Sequence of chain 1.K:
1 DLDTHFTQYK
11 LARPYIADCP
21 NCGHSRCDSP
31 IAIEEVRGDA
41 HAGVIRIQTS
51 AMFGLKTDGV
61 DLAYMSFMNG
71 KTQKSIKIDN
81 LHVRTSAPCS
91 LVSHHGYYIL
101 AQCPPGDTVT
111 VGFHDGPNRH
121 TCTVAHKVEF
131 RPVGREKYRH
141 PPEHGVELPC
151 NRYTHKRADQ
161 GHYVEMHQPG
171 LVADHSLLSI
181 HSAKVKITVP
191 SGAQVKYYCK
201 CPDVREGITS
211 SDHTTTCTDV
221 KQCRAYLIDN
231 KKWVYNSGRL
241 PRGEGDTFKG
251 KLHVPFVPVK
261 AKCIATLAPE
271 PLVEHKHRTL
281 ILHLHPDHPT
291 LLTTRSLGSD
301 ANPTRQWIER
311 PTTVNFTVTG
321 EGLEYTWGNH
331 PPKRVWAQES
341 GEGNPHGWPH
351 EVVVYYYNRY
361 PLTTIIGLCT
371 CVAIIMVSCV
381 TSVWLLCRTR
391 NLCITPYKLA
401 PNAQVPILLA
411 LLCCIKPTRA

Binding-site contacts:
Ligand atom N2 contacts residue ASN315 of chain 1.K at 2.8 Å (h-bond).
Ligand atom C6 contacts residue ASN315 of chain 1.K at 4.5 Å.
Ligand atom O5 contacts residue ASN315 of chain 1.K at 2.4 Å (h-bond).
Ligand atom O5 contacts residue THR313 of chain 1.K at 4.3 Å.
Ligand atom C1 contacts residue VAL314 of chain 1.K at 4.4 Å (hydrophobic).
Ligand atom C3 contacts residue ASN315 of chain 1.K at 3.8 Å.
Ligand atom C1 contacts residue ASN315 of chain 1.K at 1.4 Å.
Ligand atom O7 contacts residue ASN315 of chain 1.K at 4.2 Å.
Ligand atom C5 contacts residue ASN315 of chain 1.K at 3.7 Å.
Ligand atom O5 contacts residue VAL314 of chain 1.K at 3.8 Å.
Ligand atom C6 contacts residue THR313 of chain 1.K at 4.5 Å.
Ligand atom C2 contacts residue ASN315 of chain 1.K at 2.5 Å.
Ligand atom C7 contacts residue ASN315 of chain 1.K at 3.3 Å.
Ligand atom C8 contacts residue ASN315 of chain 1.K at 3.5 Å.
Ligand atom C4 contacts residue ASN315 of chain 1.K at 4.3 Å.
Ligand atom C8 contacts residue ILE281 of chain 1.K at 4.5 Å (hydrophobic).

The protein below binds the small molecule below.
Small molecule (SMILES): CC(=O)N[C@@H]1[C@@H](O)[C@H](O)[C@@H](CO)O[C@H]1O